The small molecule below binds the protein below.
Small molecule (SMILES): OC[C@H]1O[C@@H](O)[C@H](O)[C@@H](O)[C@H]1O

Sequence of chain 1.ZA:
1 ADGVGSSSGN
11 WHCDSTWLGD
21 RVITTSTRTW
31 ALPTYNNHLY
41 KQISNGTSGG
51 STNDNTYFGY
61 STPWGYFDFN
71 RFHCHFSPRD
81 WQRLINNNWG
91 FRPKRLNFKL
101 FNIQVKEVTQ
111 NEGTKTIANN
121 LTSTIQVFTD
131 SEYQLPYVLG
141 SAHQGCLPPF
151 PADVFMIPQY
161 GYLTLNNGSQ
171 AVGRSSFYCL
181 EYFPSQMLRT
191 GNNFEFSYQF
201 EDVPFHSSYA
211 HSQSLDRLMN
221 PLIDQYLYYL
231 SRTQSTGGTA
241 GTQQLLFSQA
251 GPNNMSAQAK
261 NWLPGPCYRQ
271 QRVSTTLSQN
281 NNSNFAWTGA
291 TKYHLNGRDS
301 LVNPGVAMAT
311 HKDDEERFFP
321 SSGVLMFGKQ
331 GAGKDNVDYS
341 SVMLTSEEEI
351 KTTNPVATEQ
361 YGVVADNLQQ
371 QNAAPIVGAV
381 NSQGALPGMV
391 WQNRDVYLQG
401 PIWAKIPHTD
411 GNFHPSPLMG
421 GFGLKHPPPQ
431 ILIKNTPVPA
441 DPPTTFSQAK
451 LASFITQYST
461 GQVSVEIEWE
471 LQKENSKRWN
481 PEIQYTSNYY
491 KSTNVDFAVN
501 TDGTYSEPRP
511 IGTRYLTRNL

Binding-site contacts:
Ligand atom C2 contacts residue TRP287 of chain 1.AB at 3.8 Å (hydrophobic).
Ligand atom C3 contacts residue TRP287 of chain 1.AB at 4.3 Å (hydrophobic).
Ligand atom C6 contacts residue TRP287 of chain 1.AB at 3.8 Å (hydrophobic).
Ligand atom O2 contacts residue ASN55 of chain 1.AB at 3.5 Å (h-bond).
Ligand atom O3 contacts residue ASN254 of chain 1.ZA at 3.9 Å.
Ligand atom O2 contacts residue ASN254 of chain 1.ZA at 4.0 Å.
Ligand atom C1 contacts residue TRP287 of chain 1.AB at 3.8 Å (hydrophobic).
Ligand atom O2 contacts residue SER256 of chain 1.ZA at 4.0 Å.
Ligand atom O1 contacts residue TRP287 of chain 1.AB at 3.0 Å (h-bond).
Ligand atom C4 contacts residue TRP287 of chain 1.AB at 3.4 Å (hydrophobic).
Ligand atom C5 contacts residue TRP287 of chain 1.AB at 3.9 Å (hydrophobic).
Ligand atom C3 contacts residue ASN254 of chain 1.ZA at 4.1 Å.
Ligand atom O5 contacts residue TRP287 of chain 1.AB at 3.3 Å.
Ligand atom O2 contacts residue THR52 of chain 1.AB at 4.4 Å.
Ligand atom O4 contacts residue TRP287 of chain 1.AB at 2.1 Å.
Ligand atom O3 contacts residue ALA257 of chain 1.ZA at 4.5 Å.
Ligand atom O3 contacts residue TRP287 of chain 1.AB at 3.8 Å.

Sequence of chain 1.AB:
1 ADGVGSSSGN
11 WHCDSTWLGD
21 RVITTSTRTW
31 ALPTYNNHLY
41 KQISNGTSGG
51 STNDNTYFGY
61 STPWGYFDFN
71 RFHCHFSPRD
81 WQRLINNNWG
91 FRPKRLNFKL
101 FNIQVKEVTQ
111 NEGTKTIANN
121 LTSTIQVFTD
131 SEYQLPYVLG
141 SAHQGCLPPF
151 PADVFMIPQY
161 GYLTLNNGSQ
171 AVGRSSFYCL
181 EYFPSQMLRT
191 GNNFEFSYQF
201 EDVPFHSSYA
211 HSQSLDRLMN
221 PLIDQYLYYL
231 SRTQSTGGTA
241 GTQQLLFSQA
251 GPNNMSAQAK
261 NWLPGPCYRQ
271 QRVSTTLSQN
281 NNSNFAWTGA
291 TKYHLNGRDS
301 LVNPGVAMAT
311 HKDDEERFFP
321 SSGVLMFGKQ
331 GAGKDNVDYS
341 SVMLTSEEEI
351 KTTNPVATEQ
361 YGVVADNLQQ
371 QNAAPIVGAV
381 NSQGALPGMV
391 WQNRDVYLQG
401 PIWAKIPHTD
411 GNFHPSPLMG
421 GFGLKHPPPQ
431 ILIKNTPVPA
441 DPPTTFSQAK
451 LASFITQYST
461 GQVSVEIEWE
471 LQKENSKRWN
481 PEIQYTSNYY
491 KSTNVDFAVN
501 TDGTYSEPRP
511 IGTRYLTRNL